This small molecule binds to this protein.
Small molecule (SMILES): CC(C)C[C@H](N)C(=O)N[C@@H](Cc1ccc(O)cc1)C(=O)N[C@@H](CCCCN)C(=O)N[C@H](C=O)CCCCN.CSCC[C@H](N)C(=O)N[C@H](C(=O)N[C@H](C=O)Cc1ccccc1)[C@@H](C)O

Sequence of chain 1.C:
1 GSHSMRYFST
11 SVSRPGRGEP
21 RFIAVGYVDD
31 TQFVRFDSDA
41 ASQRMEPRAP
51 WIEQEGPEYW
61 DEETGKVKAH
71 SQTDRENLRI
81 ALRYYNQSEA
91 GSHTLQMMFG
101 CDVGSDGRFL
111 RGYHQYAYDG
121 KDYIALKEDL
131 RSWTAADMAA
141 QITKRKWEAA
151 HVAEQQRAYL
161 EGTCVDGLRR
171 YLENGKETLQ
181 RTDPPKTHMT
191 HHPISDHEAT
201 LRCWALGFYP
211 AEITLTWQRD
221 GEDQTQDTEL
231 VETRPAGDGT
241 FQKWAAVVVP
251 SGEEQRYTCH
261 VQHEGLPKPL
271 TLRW

Binding-site contacts:
Ligand atom CA contacts residue ASN77 of chain 1.C at 3.5 Å.
Ligand atom O contacts residue LYS66 of chain 1.C at 3.5 Å.
Ligand atom CD1 contacts residue ASN77 of chain 1.C at 3.5 Å.
Ligand atom OH contacts residue HIS70 of chain 1.C at 2.5 Å (h-bond).
Ligand atom CB contacts residue THR143 of chain 1.C at 3.6 Å.
Ligand atom CA contacts residue ASN77 of chain 1.C at 3.7 Å.
Ligand atom N contacts residue TYR159 of chain 1.C at 3.4 Å (h-bond).
Ligand atom CB contacts residue ASN77 of chain 1.C at 3.4 Å.
Ligand atom O contacts residue TYR159 of chain 1.C at 3.2 Å.
Ligand atom N contacts residue GLU63 of chain 1.C at 3.2 Å (salt-bridge).
Ligand atom O contacts residue LYS66 of chain 1.C at 3.0 Å (salt-bridge).
Ligand atom O contacts residue TRP147 of chain 1.C at 2.9 Å (h-bond).
Ligand atom CE contacts residue MET97 of chain 1.C at 3.6 Å (hydrophobic).
Ligand atom CD2 contacts residue TYR59 of chain 1.C at 3.5 Å (hydrophobic).
Ligand atom CE contacts residue LYS146 of chain 1.C at 3.6 Å.
Ligand atom CB contacts residue GLU63 of chain 1.C at 3.2 Å.
Ligand atom CZ contacts residue HIS70 of chain 1.C at 3.5 Å.
Ligand atom N contacts residue TYR7 of chain 1.C at 3.0 Å (h-bond).
Ligand atom CE1 contacts residue TYR7 of chain 1.C at 3.6 Å (hydrophobic).
Ligand atom C contacts residue TYR159 of chain 1.C at 3.5 Å (hydrophobic).
Ligand atom CE contacts residue ALA150 of chain 1.C at 3.6 Å (hydrophobic).
Ligand atom O contacts residue TYR84 of chain 1.C at 2.7 Å (h-bond).
Ligand atom O contacts residue TYR159 of chain 1.C at 2.4 Å (h-bond).
Ligand atom N contacts residue TYR171 of chain 1.C at 2.7 Å (h-bond).
Ligand atom CA contacts residue TYR171 of chain 1.C at 3.6 Å (hydrophobic).
Ligand atom C contacts residue ASN77 of chain 1.C at 3.6 Å.
Ligand atom CD2 contacts residue TYR171 of chain 1.C at 3.6 Å (hydrophobic).
Ligand atom N contacts residue ASN77 of chain 1.C at 2.8 Å (h-bond).
Ligand atom N contacts residue LYS66 of chain 1.C at 3.5 Å (salt-bridge).
Ligand atom CB contacts residue LYS66 of chain 1.C at 3.6 Å.
Ligand atom CD1 contacts residue TYR7 of chain 1.C at 3.6 Å (hydrophobic).
Ligand atom C contacts residue TYR159 of chain 1.C at 3.3 Å (hydrophobic).
Ligand atom CG contacts residue VAL152 of chain 1.C at 3.6 Å (hydrophobic).
Ligand atom C contacts residue LYS146 of chain 1.C at 3.2 Å.
Ligand atom O contacts residue LYS146 of chain 1.C at 3.5 Å.
Ligand atom CG contacts residue ASN77 of chain 1.C at 3.3 Å.
Ligand atom O contacts residue THR143 of chain 1.C at 3.0 Å (h-bond).
Ligand atom O contacts residue LYS146 of chain 1.C at 3.6 Å.
Ligand atom CA contacts residue TYR159 of chain 1.C at 3.6 Å (hydrophobic).
Ligand atom CD contacts residue LYS66 of chain 1.C at 3.5 Å.